Sequence of chain 27.C:
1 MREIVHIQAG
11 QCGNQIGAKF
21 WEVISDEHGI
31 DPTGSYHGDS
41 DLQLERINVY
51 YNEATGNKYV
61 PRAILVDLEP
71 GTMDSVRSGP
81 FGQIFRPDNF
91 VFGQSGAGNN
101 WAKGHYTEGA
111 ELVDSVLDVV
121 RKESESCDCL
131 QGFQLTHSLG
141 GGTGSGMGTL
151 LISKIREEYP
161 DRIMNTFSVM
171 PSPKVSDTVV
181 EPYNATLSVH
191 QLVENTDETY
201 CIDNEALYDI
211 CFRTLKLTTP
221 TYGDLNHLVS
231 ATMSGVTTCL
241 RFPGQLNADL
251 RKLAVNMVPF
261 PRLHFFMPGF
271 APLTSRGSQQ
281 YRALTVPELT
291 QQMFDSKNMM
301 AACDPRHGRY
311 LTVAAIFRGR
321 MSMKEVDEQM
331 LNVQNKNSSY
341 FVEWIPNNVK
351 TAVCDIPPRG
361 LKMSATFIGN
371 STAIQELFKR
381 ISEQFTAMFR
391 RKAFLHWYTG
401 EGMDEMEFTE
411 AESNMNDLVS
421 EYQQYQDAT

Binding-site contacts:
Ligand atom C06 contacts residue ASP224 of chain 27.C at 3.4 Å.
Ligand atom C08 contacts residue HIS227 of chain 27.C at 2.9 Å.
Ligand atom C44 contacts residue GLY360 of chain 27.C at 3.9 Å.
Ligand atom O05 contacts residue LEU361 of chain 27.C at 3.8 Å.
Ligand atom C14 contacts residue THR274 of chain 27.C at 3.6 Å.
Ligand atom C42 contacts residue VAL23 of chain 27.C at 3.4 Å (hydrophobic).
Ligand atom C31 contacts residue HIS227 of chain 27.C at 3.8 Å.
Ligand atom C13 contacts residue HIS227 of chain 27.C at 3.9 Å.
Ligand atom O14 contacts residue HIS227 of chain 27.C at 2.1 Å (h-bond).
Ligand atom C15 contacts residue PRO272 of chain 27.C at 3.3 Å (hydrophobic).
Ligand atom O07 contacts residue ARG276 of chain 27.C at 3.8 Å.
Ligand atom C04 contacts residue HIS227 of chain 27.C at 3.4 Å.
Ligand atom O06 contacts residue THR274 of chain 27.C at 3.1 Å (h-bond).
Ligand atom C17 contacts residue LEU361 of chain 27.C at 3.9 Å (hydrophobic).
Ligand atom C16 contacts residue PRO272 of chain 27.C at 3.6 Å (hydrophobic).
Ligand atom C14 contacts residue LEU215 of chain 27.C at 3.8 Å (hydrophobic).
Ligand atom C19 contacts residue THR274 of chain 27.C at 3.2 Å.
Ligand atom O13 contacts residue ARG359 of chain 27.C at 3.1 Å (salt-bridge).
Ligand atom C05 contacts residue HIS227 of chain 27.C at 2.9 Å.
Ligand atom O06 contacts residue PRO272 of chain 27.C at 3.6 Å.
Ligand atom O13 contacts residue GLY360 of chain 27.C at 3.8 Å.
Ligand atom C44 contacts residue LEU361 of chain 27.C at 3.8 Å (hydrophobic).
Ligand atom O08 contacts residue ARG276 of chain 27.C at 3.3 Å.
Ligand atom C41 contacts residue SER234 of chain 27.C at 3.7 Å.
Ligand atom O06 contacts residue LEU215 of chain 27.C at 3.7 Å.
Ligand atom C06 contacts residue HIS227 of chain 27.C at 2.3 Å.
Ligand atom O12 contacts residue GLY360 of chain 27.C at 3.4 Å (h-bond).
Ligand atom C19 contacts residue ARG276 of chain 27.C at 3.9 Å.
Ligand atom C07 contacts residue HIS227 of chain 27.C at 2.3 Å.
Ligand atom C08 contacts residue LEU228 of chain 27.C at 3.6 Å (hydrophobic).
Ligand atom C40 contacts residue VAL23 of chain 27.C at 3.5 Å (hydrophobic).
Ligand atom C30 contacts residue HIS227 of chain 27.C at 3.1 Å.
Ligand atom C09 contacts residue HIS227 of chain 27.C at 3.3 Å.
Ligand atom C28 contacts residue PRO358 of chain 27.C at 3.8 Å (hydrophobic).
Ligand atom O13 contacts residue PRO358 of chain 27.C at 3.5 Å.
Ligand atom C39 contacts residue ALA231 of chain 27.C at 3.8 Å (hydrophobic).
Ligand atom C40 contacts residue SER234 of chain 27.C at 3.1 Å.
Ligand atom C36 contacts residue HIS227 of chain 27.C at 3.7 Å.
Ligand atom O06 contacts residue LEU273 of chain 27.C at 3.6 Å.
Ligand atom C41 contacts residue VAL23 of chain 27.C at 2.8 Å (hydrophobic).

The small molecule below binds the protein below.
Small molecule (SMILES): CC(=O)O[C@H]1C(=O)[C@@]2(C)[C@H]([C@H](OC(=O)c3ccccc3)[C@]3(O)C[C@H](OC(=O)[C@H](O)[C@@H](NC(=O)c4ccccc4)c4ccccc4)C(C)=C1C3(C)C)[C@]1(OC(C)=O)CO[C@@H]1C[C@@H]2O